Sequence of chain 1.A:
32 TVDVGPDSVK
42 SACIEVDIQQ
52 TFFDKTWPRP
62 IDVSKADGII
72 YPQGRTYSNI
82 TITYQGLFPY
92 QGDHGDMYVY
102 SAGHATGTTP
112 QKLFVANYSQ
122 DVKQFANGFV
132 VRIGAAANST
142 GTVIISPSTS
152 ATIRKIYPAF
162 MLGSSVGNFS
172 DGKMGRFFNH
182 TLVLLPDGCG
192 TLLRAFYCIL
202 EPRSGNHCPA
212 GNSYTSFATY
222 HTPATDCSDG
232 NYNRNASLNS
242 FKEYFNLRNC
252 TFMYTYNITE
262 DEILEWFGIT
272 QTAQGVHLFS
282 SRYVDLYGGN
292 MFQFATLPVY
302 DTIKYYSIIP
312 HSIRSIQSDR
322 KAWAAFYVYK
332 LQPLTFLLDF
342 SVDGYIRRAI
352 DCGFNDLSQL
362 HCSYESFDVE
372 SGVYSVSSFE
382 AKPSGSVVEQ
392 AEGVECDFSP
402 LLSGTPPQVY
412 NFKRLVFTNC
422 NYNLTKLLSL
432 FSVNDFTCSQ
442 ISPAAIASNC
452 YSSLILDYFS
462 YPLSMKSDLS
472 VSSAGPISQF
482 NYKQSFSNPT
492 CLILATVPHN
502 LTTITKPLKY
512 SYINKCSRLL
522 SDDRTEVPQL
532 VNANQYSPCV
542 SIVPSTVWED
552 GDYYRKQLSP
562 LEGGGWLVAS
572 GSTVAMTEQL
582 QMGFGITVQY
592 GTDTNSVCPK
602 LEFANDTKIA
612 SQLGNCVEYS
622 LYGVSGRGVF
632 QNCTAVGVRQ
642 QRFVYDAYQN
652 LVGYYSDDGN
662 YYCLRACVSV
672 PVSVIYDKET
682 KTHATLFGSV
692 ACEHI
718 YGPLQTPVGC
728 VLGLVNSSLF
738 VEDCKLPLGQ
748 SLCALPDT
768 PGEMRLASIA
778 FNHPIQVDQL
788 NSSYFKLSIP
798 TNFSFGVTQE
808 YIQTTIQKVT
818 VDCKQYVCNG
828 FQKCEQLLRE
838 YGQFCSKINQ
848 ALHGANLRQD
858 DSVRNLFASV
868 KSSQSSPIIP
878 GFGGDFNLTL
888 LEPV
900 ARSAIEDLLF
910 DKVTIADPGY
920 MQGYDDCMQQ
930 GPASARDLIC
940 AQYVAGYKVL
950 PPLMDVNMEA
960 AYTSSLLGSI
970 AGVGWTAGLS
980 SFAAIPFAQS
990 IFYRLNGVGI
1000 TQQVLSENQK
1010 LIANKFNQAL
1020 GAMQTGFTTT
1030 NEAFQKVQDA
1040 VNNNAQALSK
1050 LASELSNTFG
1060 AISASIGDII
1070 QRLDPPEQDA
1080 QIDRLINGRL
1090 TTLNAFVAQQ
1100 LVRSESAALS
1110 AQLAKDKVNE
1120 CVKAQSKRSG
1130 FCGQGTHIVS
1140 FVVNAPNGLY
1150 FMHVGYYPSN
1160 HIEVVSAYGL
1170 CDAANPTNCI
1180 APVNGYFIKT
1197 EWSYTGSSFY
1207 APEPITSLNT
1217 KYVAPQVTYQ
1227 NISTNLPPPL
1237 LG

Binding-site contacts:
Ligand atom C3 contacts residue ASN733 of chain 1.A at 3.8 Å.
Ligand atom O5 contacts residue ASN733 of chain 1.A at 2.4 Å (h-bond).
Ligand atom C1 contacts residue ASN733 of chain 1.A at 1.4 Å.
Ligand atom C8 contacts residue THR723 of chain 1.A at 4.1 Å.
Ligand atom C7 contacts residue LEU721 of chain 1.A at 4.0 Å (hydrophobic).
Ligand atom C5 contacts residue ASN733 of chain 1.A at 3.7 Å.
Ligand atom O7 contacts residue LEU721 of chain 1.A at 3.7 Å.
Ligand atom C8 contacts residue GLN722 of chain 1.A at 3.2 Å.
Ligand atom O6 contacts residue SER735 of chain 1.A at 4.4 Å.
Ligand atom C8 contacts residue LEU773 of chain 1.A at 3.6 Å (hydrophobic).
Ligand atom C7 contacts residue ASN733 of chain 1.A at 3.5 Å.
Ligand atom N2 contacts residue ASN733 of chain 1.A at 2.9 Å (h-bond).
Ligand atom C8 contacts residue LEU721 of chain 1.A at 4.0 Å (hydrophobic).
Ligand atom C4 contacts residue ASN733 of chain 1.A at 4.2 Å.
Ligand atom O7 contacts residue ASN733 of chain 1.A at 3.6 Å.
Ligand atom C7 contacts residue GLN722 of chain 1.A at 4.0 Å.
Ligand atom C2 contacts residue ASN733 of chain 1.A at 2.5 Å.
Ligand atom O7 contacts residue GLN722 of chain 1.A at 3.8 Å.

The small molecule below binds the protein below.
Small molecule (SMILES): CC(=O)N[C@@H]1[C@@H](O)[C@H](O)[C@@H](CO)O[C@H]1O